Binding-site contacts:
Ligand atom C5 contacts residue ASN116 of chain 1.E at 3.7 Å.
Ligand atom C1 contacts residue ASN116 of chain 1.E at 1.5 Å.
Ligand atom C7 contacts residue ASN116 of chain 1.E at 3.2 Å.
Ligand atom C1 contacts residue TYR133 of chain 1.E at 3.6 Å (hydrophobic).
Ligand atom O5 contacts residue ASN116 of chain 1.E at 2.3 Å (h-bond).
Ligand atom C8 contacts residue ASP282 of chain 1.E at 3.6 Å.
Ligand atom C5 contacts residue TYR133 of chain 1.E at 3.8 Å (hydrophobic).
Ligand atom C3 contacts residue ASN116 of chain 1.E at 3.8 Å.
Ligand atom C2 contacts residue TYR133 of chain 1.E at 4.2 Å (hydrophobic).
Ligand atom N2 contacts residue TYR133 of chain 1.E at 4.1 Å.
Ligand atom O5 contacts residue TYR133 of chain 1.E at 4.1 Å.
Ligand atom O4 contacts residue TYR133 of chain 1.E at 4.4 Å.
Ligand atom C3 contacts residue TYR133 of chain 1.E at 4.0 Å (hydrophobic).
Ligand atom C2 contacts residue ASN116 of chain 1.E at 2.5 Å.
Ligand atom N2 contacts residue ASN116 of chain 1.E at 3.0 Å (h-bond).
Ligand atom C6 contacts residue TYR133 of chain 1.E at 4.4 Å (hydrophobic).
Ligand atom O7 contacts residue ALA104 of chain 1.E at 3.8 Å.
Ligand atom O7 contacts residue ASN116 of chain 1.E at 2.9 Å (h-bond).
Ligand atom O6 contacts residue TYR133 of chain 1.E at 4.2 Å.
Ligand atom C4 contacts residue ASN116 of chain 1.E at 4.2 Å.

Sequence of chain 1.E:
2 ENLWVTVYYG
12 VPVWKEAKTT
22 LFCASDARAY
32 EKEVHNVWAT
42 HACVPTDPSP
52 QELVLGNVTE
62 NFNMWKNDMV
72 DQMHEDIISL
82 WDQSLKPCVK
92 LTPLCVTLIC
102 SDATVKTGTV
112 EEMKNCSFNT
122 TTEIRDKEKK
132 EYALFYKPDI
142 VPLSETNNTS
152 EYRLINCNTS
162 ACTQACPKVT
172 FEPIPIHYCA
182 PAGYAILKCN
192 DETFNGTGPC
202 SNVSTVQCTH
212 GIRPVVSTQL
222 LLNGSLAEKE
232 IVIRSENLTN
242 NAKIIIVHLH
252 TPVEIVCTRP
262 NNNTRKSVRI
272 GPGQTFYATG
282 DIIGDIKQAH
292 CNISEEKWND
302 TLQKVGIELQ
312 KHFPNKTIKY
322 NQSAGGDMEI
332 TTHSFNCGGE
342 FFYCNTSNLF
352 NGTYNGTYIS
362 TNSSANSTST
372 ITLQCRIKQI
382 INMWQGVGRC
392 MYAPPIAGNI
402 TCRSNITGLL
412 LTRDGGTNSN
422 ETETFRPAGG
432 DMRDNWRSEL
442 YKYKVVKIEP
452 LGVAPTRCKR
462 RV

A small-molecule ligand and the protein it binds are described below.
Small molecule (SMILES): CC(=O)N[C@@H]1[C@@H](O)[C@H](O)[C@@H](CO)O[C@H]1O